Binding-site contacts:
Ligand atom CAM contacts residue ASP125 of chain 1.F at 3.6 Å.
Ligand atom OAE contacts residue LYS65 of chain 1.F at 2.7 Å (salt-bridge).
Ligand atom O6 contacts residue VAL175 of chain 1.F at 3.5 Å (h-bond).
Ligand atom OAD contacts residue SER126 of chain 1.F at 3.5 Å (h-bond).
Ligand atom OAH contacts residue ASP125 of chain 1.F at 2.8 Å (salt-bridge).
Ligand atom O6 contacts residue LYS153 of chain 1.F at 2.4 Å (salt-bridge).
Ligand atom C6 contacts residue LYS153 of chain 1.F at 3.4 Å.
Ligand atom OAE contacts residue LEU64 of chain 1.F at 3.2 Å (h-bond).
Ligand atom PBB contacts residue ASP125 of chain 1.F at 3.6 Å.
Ligand atom OAF contacts residue ARG187 of chain 1.F at 3.0 Å (salt-bridge).
Ligand atom OAD contacts residue THR129 of chain 1.F at 2.6 Å (h-bond).
Ligand atom CAM contacts residue VAL123 of chain 1.F at 3.6 Å (hydrophobic).
Ligand atom N1 contacts residue VAL175 of chain 1.F at 2.8 Å (h-bond).
Ligand atom N2 contacts residue PHE174 of chain 1.F at 3.5 Å.
Ligand atom N2 contacts residue LEU180 of chain 1.F at 3.6 Å.
Ligand atom OAH contacts residue GLY127 of chain 1.F at 2.5 Å (h-bond).
Ligand atom OAF contacts residue ASP181 of chain 1.F at 3.4 Å (salt-bridge).
Ligand atom PBA contacts residue MG1 of chain 1.S at 3.1 Å.
Ligand atom OAG contacts residue SER126 of chain 1.F at 2.5 Å (h-bond).
Ligand atom O6 contacts residue ASP173 of chain 1.F at 3.4 Å (salt-bridge).
Ligand atom N7 contacts residue LYS153 of chain 1.F at 3.3 Å (salt-bridge).
Ligand atom CAJ contacts residue MG1 of chain 1.S at 3.6 Å.
Ligand atom N7 contacts residue VAL123 of chain 1.F at 3.4 Å.
Ligand atom O6 contacts residue PHE174 of chain 1.F at 3.6 Å.
Ligand atom N2 contacts residue ASP181 of chain 1.F at 3.0 Å (salt-bridge).
Ligand atom C2 contacts residue VAL175 of chain 1.F at 3.2 Å (hydrophobic).
Ligand atom OAC contacts residue MG1 of chain 1.S at 3.3 Å.
Ligand atom OAD contacts residue LEU128 of chain 1.F at 3.6 Å.
Ligand atom PBB contacts residue GLY127 of chain 1.F at 3.6 Å.
Ligand atom C2 contacts residue PHE174 of chain 1.F at 3.4 Å (hydrophobic).
Ligand atom N1 contacts residue PHE174 of chain 1.F at 3.4 Å.
Ligand atom OAH contacts residue LEU128 of chain 1.F at 3.6 Å.
Ligand atom OAE contacts residue GLY66 of chain 1.F at 3.5 Å (h-bond).
Ligand atom N2 contacts residue VAL175 of chain 1.F at 2.8 Å (h-bond).
Ligand atom PBB contacts residue SER126 of chain 1.F at 3.2 Å.
Ligand atom OAG contacts residue ASP125 of chain 1.F at 3.2 Å.
Ligand atom C5 contacts residue LYS153 of chain 1.F at 3.6 Å.
Ligand atom N3 contacts residue LEU180 of chain 1.F at 3.6 Å.
Ligand atom OAF contacts residue MG1 of chain 1.S at 2.0 Å.
Ligand atom OAH contacts residue SER126 of chain 1.F at 2.9 Å (h-bond).

This small molecule binds to this protein.
Small molecule (SMILES): Nc1nc2c(ncn2C[C@@H](COCCP(=O)(O)O)OCCP(=O)(O)O)c(=O)[nH]1

Sequence of chain 1.F:
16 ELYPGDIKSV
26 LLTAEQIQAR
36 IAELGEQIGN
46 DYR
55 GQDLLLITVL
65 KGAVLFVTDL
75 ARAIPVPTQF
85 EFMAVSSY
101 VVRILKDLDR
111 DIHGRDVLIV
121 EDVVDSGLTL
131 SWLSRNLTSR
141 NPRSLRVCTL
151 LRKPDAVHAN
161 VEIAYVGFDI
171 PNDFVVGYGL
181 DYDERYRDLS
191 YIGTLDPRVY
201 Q